Sequence of chain 1.G:
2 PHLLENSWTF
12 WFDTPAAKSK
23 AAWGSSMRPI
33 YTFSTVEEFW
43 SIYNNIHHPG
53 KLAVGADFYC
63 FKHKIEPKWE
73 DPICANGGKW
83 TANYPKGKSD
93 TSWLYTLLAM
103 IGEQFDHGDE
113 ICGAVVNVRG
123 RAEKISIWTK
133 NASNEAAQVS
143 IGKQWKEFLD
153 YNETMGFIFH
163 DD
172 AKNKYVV

A small-molecule ligand and the protein it binds are described below.
Small molecule (SMILES): C[n+]1cn([C@@H]2O[C@H](CO[P](=O)(O)O[P](=O)(O)OP(=O)(O)O)[C@@H](O)[C@H]2O)c2nc(N)[nH]c(=O)c21

Binding-site contacts:
Ligand atom N1 contacts residue TRP25 of chain 1.G at 3.3 Å.
Ligand atom N3 contacts residue TRP71 of chain 1.G at 3.6 Å.
Ligand atom O1A contacts residue ARG121 of chain 1.G at 3.4 Å (salt-bridge).
Ligand atom N1 contacts residue GLU72 of chain 1.G at 2.8 Å (salt-bridge).
Ligand atom O6 contacts residue TRP25 of chain 1.G at 3.0 Å.
Ligand atom C1' contacts residue TRP25 of chain 1.G at 3.5 Å (hydrophobic).
Ligand atom O6 contacts residue TRP71 of chain 1.G at 3.0 Å (h-bond).
Ligand atom O3A contacts residue LYS126 of chain 1.G at 3.8 Å.
Ligand atom O6 contacts residue GLU72 of chain 1.G at 3.9 Å.
Ligand atom CM7 contacts residue TRP25 of chain 1.G at 3.3 Å (hydrophobic).
Ligand atom C2' contacts residue TRP71 of chain 1.G at 4.0 Å (hydrophobic).
Ligand atom C2 contacts residue TRP25 of chain 1.G at 3.4 Å (hydrophobic).
Ligand atom O4' contacts residue TRP25 of chain 1.G at 3.4 Å.
Ligand atom O6 contacts residue TRP130 of chain 1.G at 3.9 Å.
Ligand atom O6 contacts residue LYS70 of chain 1.G at 3.6 Å.
Ligand atom C4 contacts residue TRP25 of chain 1.G at 3.2 Å (hydrophobic).
Ligand atom C5 contacts residue TRP71 of chain 1.G at 3.6 Å (hydrophobic).
Ligand atom N2 contacts residue GLU72 of chain 1.G at 2.6 Å (salt-bridge).
Ligand atom C2 contacts residue TRP71 of chain 1.G at 3.6 Å (hydrophobic).
Ligand atom C2 contacts residue GLU72 of chain 1.G at 3.3 Å.
Ligand atom C6 contacts residue GLU72 of chain 1.G at 3.8 Å.
Ligand atom CM7 contacts residue TRP71 of chain 1.G at 3.7 Å (hydrophobic).
Ligand atom C4 contacts residue TRP71 of chain 1.G at 3.5 Å (hydrophobic).
Ligand atom C3' contacts residue TRP71 of chain 1.G at 4.1 Å (hydrophobic).
Ligand atom C6 contacts residue TRP71 of chain 1.G at 3.3 Å (hydrophobic).
Ligand atom O1B contacts residue LYS126 of chain 1.G at 4.1 Å.
Ligand atom O3B contacts residue LYS126 of chain 1.G at 2.2 Å (salt-bridge).
Ligand atom O3B contacts residue ARG121 of chain 1.G at 3.1 Å (salt-bridge).
Ligand atom C8 contacts residue TRP71 of chain 1.G at 3.8 Å (hydrophobic).
Ligand atom N1 contacts residue TRP71 of chain 1.G at 3.4 Å.
Ligand atom C6 contacts residue TRP25 of chain 1.G at 2.9 Å (hydrophobic).
Ligand atom CM7 contacts residue TRP130 of chain 1.G at 3.8 Å (hydrophobic).
Ligand atom C5 contacts residue TRP25 of chain 1.G at 3.2 Å (hydrophobic).
Ligand atom N9 contacts residue TRP71 of chain 1.G at 3.7 Å.
Ligand atom N9 contacts residue TRP25 of chain 1.G at 3.5 Å.
Ligand atom C8 contacts residue TRP25 of chain 1.G at 3.4 Å (hydrophobic).
Ligand atom N7 contacts residue TRP25 of chain 1.G at 3.1 Å.
Ligand atom N3 contacts residue TRP25 of chain 1.G at 3.5 Å.
Ligand atom N7 contacts residue TRP71 of chain 1.G at 3.4 Å.
Ligand atom PB contacts residue LYS126 of chain 1.G at 3.4 Å.